A protein and the small-molecule ligand that binds it are described below.
Small molecule (SMILES): CC(=O)N[C@@H]1[C@@H](O)[C@H](O)[C@@H](CO)O[C@H]1O

Sequence of chain 1.A:
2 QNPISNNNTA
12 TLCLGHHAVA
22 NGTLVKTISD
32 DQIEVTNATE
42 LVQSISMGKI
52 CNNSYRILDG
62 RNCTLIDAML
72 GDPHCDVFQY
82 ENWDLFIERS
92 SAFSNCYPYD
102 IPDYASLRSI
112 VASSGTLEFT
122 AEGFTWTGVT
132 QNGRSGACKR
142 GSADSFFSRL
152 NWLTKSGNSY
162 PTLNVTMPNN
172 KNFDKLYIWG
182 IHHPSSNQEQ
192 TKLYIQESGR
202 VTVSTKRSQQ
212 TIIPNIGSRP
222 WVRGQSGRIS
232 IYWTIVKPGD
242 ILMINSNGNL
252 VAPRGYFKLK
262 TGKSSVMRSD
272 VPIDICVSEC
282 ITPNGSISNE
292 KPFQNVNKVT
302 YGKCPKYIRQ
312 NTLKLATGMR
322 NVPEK

Binding-site contacts:
Ligand atom N2 contacts residue ASN22 of chain 1.A at 3.2 Å (h-bond).
Ligand atom C3 contacts residue ASN22 of chain 1.A at 3.8 Å.
Ligand atom C2 contacts residue ASN22 of chain 1.A at 2.8 Å.
Ligand atom C4 contacts residue ASN22 of chain 1.A at 4.1 Å.
Ligand atom O6 contacts residue ASN22 of chain 1.A at 4.4 Å.
Ligand atom C7 contacts residue ASN22 of chain 1.A at 4.4 Å.
Ligand atom C5 contacts residue ASN22 of chain 1.A at 3.3 Å.
Ligand atom C1 contacts residue ASN22 of chain 1.A at 1.4 Å.
Ligand atom C6 contacts residue ASN22 of chain 1.A at 4.5 Å.
Ligand atom O5 contacts residue ASN22 of chain 1.A at 2.4 Å (h-bond).